Binding-site contacts:
Ligand atom N1 contacts residue THR184 of chain 1.A at 2.9 Å (h-bond).
Ligand atom C4 contacts residue THR184 of chain 1.A at 3.3 Å.
Ligand atom N1 contacts residue LEU121 of chain 1.A at 3.7 Å.
Ligand atom C contacts residue ASP185 of chain 1.A at 4.0 Å.
Ligand atom C2 contacts residue VAL58 of chain 1.A at 3.7 Å (hydrophobic).
Ligand atom C2 contacts residue THR184 of chain 1.A at 3.9 Å.
Ligand atom N4 contacts residue LEU124 of chain 1.A at 3.2 Å (h-bond).
Ligand atom O contacts residue MET174 of chain 1.A at 3.4 Å.
Ligand atom C5 contacts residue THR184 of chain 1.A at 3.9 Å.
Ligand atom C3 contacts residue LEU121 of chain 1.A at 4.0 Å (hydrophobic).
Ligand atom C10 contacts residue LYS73 of chain 1.A at 3.6 Å.
Ligand atom O contacts residue LEU124 of chain 1.A at 3.9 Å.
Ligand atom N3 contacts residue MET174 of chain 1.A at 3.3 Å.
Ligand atom N5 contacts residue THR184 of chain 1.A at 3.9 Å.
Ligand atom C4 contacts residue LEU121 of chain 1.A at 3.8 Å (hydrophobic).
Ligand atom N3 contacts residue PHE328 of chain 1.A at 3.6 Å.
Ligand atom C1 contacts residue VAL58 of chain 1.A at 3.7 Å (hydrophobic).
Ligand atom N contacts residue LYS73 of chain 1.A at 3.0 Å (salt-bridge).
Ligand atom C contacts residue LYS73 of chain 1.A at 3.7 Å.
Ligand atom C9 contacts residue GLU122 of chain 1.A at 3.6 Å.
Ligand atom C10 contacts residue ASP185 of chain 1.A at 3.4 Å.
Ligand atom C8 contacts residue MET174 of chain 1.A at 3.7 Å (hydrophobic).
Ligand atom N5 contacts residue VAL105 of chain 1.A at 3.9 Å.
Ligand atom N5 contacts residue GLU122 of chain 1.A at 2.9 Å (salt-bridge).
Ligand atom C7 contacts residue VAL58 of chain 1.A at 3.9 Å (hydrophobic).
Ligand atom C4 contacts residue LYS73 of chain 1.A at 3.9 Å.
Ligand atom N5 contacts residue ALA71 of chain 1.A at 3.8 Å.
Ligand atom N4 contacts residue ALA71 of chain 1.A at 3.5 Å.
Ligand atom C4 contacts residue ASP185 of chain 1.A at 3.8 Å.
Ligand atom C10 contacts residue TYR55 of chain 1.A at 3.4 Å (hydrophobic).
Ligand atom N contacts residue ASP185 of chain 1.A at 3.7 Å.
Ligand atom N4 contacts residue GLU122 of chain 1.A at 3.6 Å.
Ligand atom C6 contacts residue GLU128 of chain 1.A at 3.6 Å.
Ligand atom C9 contacts residue ALA71 of chain 1.A at 3.5 Å (hydrophobic).
Ligand atom O contacts residue TYR123 of chain 1.A at 3.5 Å.
Ligand atom N4 contacts residue MET174 of chain 1.A at 3.8 Å.
Ligand atom N4 contacts residue TYR123 of chain 1.A at 3.6 Å.
Ligand atom C3 contacts residue THR184 of chain 1.A at 3.2 Å.
Ligand atom C7 contacts residue LEU50 of chain 1.A at 3.9 Å (hydrophobic).
Ligand atom O contacts residue PHE328 of chain 1.A at 3.5 Å.

Sequence of chain 1.A:
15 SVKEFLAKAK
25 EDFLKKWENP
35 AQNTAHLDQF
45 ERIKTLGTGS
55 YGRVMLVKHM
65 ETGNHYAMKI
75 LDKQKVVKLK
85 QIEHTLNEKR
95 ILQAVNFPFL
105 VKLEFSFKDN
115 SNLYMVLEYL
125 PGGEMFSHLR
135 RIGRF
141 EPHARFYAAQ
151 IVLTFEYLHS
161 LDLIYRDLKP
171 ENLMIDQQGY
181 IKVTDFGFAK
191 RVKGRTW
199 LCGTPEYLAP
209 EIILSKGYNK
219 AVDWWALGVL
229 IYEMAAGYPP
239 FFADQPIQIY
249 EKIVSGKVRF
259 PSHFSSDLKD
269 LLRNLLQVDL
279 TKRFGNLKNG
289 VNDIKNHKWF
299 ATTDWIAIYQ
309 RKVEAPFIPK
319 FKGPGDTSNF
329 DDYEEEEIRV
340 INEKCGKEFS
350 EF

A small-molecule ligand and the protein it binds are described below.
Small molecule (SMILES): CCn1c(-c2nonc2N)nc2cnc(C)cc21